Sequence of chain 1.B:
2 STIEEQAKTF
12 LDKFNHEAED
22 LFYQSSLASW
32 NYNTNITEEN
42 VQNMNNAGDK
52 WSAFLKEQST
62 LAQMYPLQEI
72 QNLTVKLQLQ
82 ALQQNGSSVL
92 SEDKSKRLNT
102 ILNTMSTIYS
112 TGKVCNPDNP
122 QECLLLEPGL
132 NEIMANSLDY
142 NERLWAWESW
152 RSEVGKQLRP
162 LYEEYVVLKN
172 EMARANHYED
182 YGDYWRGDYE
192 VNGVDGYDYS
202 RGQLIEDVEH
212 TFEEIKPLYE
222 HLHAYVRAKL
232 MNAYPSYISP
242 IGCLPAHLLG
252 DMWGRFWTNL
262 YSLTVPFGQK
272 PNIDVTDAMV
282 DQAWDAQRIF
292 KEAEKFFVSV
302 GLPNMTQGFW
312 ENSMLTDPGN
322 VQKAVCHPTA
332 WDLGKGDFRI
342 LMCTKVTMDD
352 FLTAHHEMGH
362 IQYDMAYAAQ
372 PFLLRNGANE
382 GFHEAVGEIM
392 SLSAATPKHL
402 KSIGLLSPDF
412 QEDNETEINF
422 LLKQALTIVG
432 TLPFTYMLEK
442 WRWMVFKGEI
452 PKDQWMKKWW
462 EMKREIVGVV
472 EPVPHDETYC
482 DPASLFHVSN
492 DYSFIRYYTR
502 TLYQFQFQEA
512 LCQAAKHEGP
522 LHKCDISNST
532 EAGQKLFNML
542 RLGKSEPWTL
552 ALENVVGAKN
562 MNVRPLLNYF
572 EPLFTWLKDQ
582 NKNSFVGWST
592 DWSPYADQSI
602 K

This protein binds this small molecule.
Small molecule (SMILES): CC(=O)N[C@@H]1[C@@H](O)[C@H](O)[C@@H](CO)O[C@H]1O

Binding-site contacts:
Ligand atom C3 contacts residue SER403 of chain 1.B at 4.4 Å.
Ligand atom C5 contacts residue ASN529 of chain 1.B at 3.7 Å.
Ligand atom C8 contacts residue LYS399 of chain 1.B at 3.2 Å.
Ligand atom O5 contacts residue ASN529 of chain 1.B at 2.4 Å (h-bond).
Ligand atom O7 contacts residue ASN529 of chain 1.B at 3.1 Å (h-bond).
Ligand atom C2 contacts residue ASN529 of chain 1.B at 2.5 Å.
Ligand atom C4 contacts residue ASN529 of chain 1.B at 4.2 Å.
Ligand atom C8 contacts residue SER528 of chain 1.B at 3.3 Å.
Ligand atom C8 contacts residue HIS400 of chain 1.B at 4.2 Å.
Ligand atom C1 contacts residue ASN529 of chain 1.B at 1.4 Å.
Ligand atom O3 contacts residue SER403 of chain 1.B at 3.4 Å.
Ligand atom C1 contacts residue SER528 of chain 1.B at 4.5 Å.
Ligand atom C7 contacts residue ASN529 of chain 1.B at 3.2 Å.
Ligand atom O7 contacts residue LYS399 of chain 1.B at 3.5 Å (salt-bridge).
Ligand atom N2 contacts residue LYS399 of chain 1.B at 4.5 Å.
Ligand atom N2 contacts residue SER528 of chain 1.B at 4.4 Å.
Ligand atom C7 contacts residue SER528 of chain 1.B at 4.3 Å.
Ligand atom C7 contacts residue LYS399 of chain 1.B at 3.5 Å.
Ligand atom C8 contacts residue ASN529 of chain 1.B at 4.4 Å.
Ligand atom C3 contacts residue ASN529 of chain 1.B at 3.8 Å.
Ligand atom N2 contacts residue ASN529 of chain 1.B at 2.9 Å (h-bond).
Ligand atom C8 contacts residue ASP526 of chain 1.B at 3.1 Å.